Sequence of chain 3.A:
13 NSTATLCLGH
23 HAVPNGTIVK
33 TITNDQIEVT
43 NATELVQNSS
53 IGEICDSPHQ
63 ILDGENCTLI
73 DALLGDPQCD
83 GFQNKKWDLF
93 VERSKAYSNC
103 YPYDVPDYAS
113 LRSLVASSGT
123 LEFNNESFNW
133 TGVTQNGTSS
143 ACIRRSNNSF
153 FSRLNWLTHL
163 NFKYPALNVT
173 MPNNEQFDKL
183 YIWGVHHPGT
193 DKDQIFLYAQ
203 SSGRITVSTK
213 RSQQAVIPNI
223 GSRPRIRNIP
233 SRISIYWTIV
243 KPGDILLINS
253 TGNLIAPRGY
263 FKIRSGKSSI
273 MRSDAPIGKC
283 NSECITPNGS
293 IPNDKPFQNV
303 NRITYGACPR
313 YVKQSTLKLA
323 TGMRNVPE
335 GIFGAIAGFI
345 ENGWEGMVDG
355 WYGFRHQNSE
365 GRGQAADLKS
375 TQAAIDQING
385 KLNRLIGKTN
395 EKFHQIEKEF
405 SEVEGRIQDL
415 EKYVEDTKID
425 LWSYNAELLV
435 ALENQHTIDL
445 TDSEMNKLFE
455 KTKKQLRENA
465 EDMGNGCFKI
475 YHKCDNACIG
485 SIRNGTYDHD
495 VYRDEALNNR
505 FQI

This protein binds this small molecule.
Small molecule (SMILES): CC(=O)N[C@H]1[C@H](O[C@H]2[C@H](O)[C@@H](NC(C)=O)CO[C@@H]2CO)O[C@H](CO)[C@@H](O)[C@@H]1O

Sequence of chain 1.A:
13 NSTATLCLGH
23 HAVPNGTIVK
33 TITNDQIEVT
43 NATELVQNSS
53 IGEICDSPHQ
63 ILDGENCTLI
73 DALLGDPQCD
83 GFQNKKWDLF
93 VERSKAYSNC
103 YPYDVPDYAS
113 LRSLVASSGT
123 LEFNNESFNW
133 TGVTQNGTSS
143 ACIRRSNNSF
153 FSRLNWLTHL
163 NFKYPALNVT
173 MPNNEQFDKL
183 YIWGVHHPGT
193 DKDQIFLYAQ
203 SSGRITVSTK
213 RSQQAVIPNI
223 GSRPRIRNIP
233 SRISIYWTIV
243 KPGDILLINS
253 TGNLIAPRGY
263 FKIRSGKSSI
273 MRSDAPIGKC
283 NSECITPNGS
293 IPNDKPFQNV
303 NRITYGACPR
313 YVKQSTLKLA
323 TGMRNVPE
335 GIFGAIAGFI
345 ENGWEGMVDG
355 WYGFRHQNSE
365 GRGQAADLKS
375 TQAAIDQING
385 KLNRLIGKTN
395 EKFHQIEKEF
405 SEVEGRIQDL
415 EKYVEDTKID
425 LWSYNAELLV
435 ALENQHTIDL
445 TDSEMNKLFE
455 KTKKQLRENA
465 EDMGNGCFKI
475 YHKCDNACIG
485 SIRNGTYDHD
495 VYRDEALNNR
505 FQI

Binding-site contacts:
Ligand atom C5 contacts residue ASN170 of chain 1.A at 3.6 Å.
Ligand atom C2 contacts residue ARG227 of chain 3.A at 4.2 Å.
Ligand atom O6 contacts residue ARG227 of chain 3.A at 4.1 Å.
Ligand atom C7 contacts residue ASN170 of chain 1.A at 3.3 Å.
Ligand atom O5 contacts residue ARG227 of chain 3.A at 4.4 Å.
Ligand atom C8 contacts residue PRO226 of chain 3.A at 3.8 Å (hydrophobic).
Ligand atom C8 contacts residue ARG227 of chain 3.A at 4.2 Å.
Ligand atom C7 contacts residue PRO226 of chain 3.A at 4.1 Å (hydrophobic).
Ligand atom C3 contacts residue SER224 of chain 3.A at 4.4 Å.
Ligand atom O5 contacts residue ASN170 of chain 1.A at 2.4 Å (h-bond).
Ligand atom C5 contacts residue THR172 of chain 1.A at 4.0 Å.
Ligand atom C4 contacts residue ARG227 of chain 3.A at 4.0 Å.
Ligand atom C6 contacts residue ARG227 of chain 3.A at 4.1 Å.
Ligand atom O3 contacts residue ASN170 of chain 1.A at 4.5 Å.
Ligand atom C5 contacts residue LEU249 of chain 1.A at 4.0 Å (hydrophobic).
Ligand atom O7 contacts residue PRO226 of chain 3.A at 3.5 Å.
Ligand atom C2 contacts residue ASN170 of chain 1.A at 2.1 Å.
Ligand atom C7 contacts residue ARG227 of chain 3.A at 4.0 Å.
Ligand atom O7 contacts residue ARG227 of chain 3.A at 3.2 Å (salt-bridge).
Ligand atom O6 contacts residue THR172 of chain 1.A at 4.2 Å.
Ligand atom O5 contacts residue LEU249 of chain 1.A at 4.1 Å.
Ligand atom O5 contacts residue THR172 of chain 1.A at 4.0 Å.
Ligand atom O7 contacts residue ASN170 of chain 1.A at 3.5 Å (h-bond).
Ligand atom C1 contacts residue LEU249 of chain 1.A at 4.3 Å (hydrophobic).
Ligand atom C4 contacts residue ASN170 of chain 1.A at 4.1 Å.
Ligand atom O3 contacts residue ARG227 of chain 3.A at 3.9 Å.
Ligand atom N2 contacts residue SER224 of chain 3.A at 4.1 Å.
Ligand atom C6 contacts residue THR172 of chain 1.A at 3.4 Å.
Ligand atom C8 contacts residue ILE247 of chain 1.A at 4.1 Å (hydrophobic).
Ligand atom C1 contacts residue ASN170 of chain 1.A at 1.4 Å.
Ligand atom C5 contacts residue ARG227 of chain 3.A at 4.5 Å.
Ligand atom C3 contacts residue ARG227 of chain 3.A at 4.4 Å.
Ligand atom C3 contacts residue ASN170 of chain 1.A at 3.6 Å.
Ligand atom O7 contacts residue ARG225 of chain 3.A at 3.8 Å.
Ligand atom N2 contacts residue ASN170 of chain 1.A at 2.6 Å (h-bond).